Binding-site contacts:
Ligand atom C5 contacts residue ASN223 of chain 1.B at 3.6 Å.
Ligand atom N2 contacts residue ILE290 of chain 1.B at 4.3 Å.
Ligand atom C1 contacts residue ASN223 of chain 1.B at 1.5 Å.
Ligand atom C7 contacts residue ASN223 of chain 1.B at 3.0 Å.
Ligand atom N2 contacts residue ASN223 of chain 1.B at 2.4 Å (h-bond).
Ligand atom C6 contacts residue TYR288 of chain 1.B at 4.0 Å (hydrophobic).
Ligand atom C1 contacts residue TYR288 of chain 1.B at 4.0 Å (hydrophobic).
Ligand atom C2 contacts residue ASN223 of chain 1.B at 2.6 Å.
Ligand atom C5 contacts residue TYR288 of chain 1.B at 3.5 Å (hydrophobic).
Ligand atom O5 contacts residue TYR288 of chain 1.B at 4.1 Å.
Ligand atom C3 contacts residue ASN223 of chain 1.B at 3.9 Å.
Ligand atom O4 contacts residue TYR288 of chain 1.B at 4.2 Å.
Ligand atom C8 contacts residue ILE290 of chain 1.B at 3.8 Å (hydrophobic).
Ligand atom C8 contacts residue ASN223 of chain 1.B at 3.4 Å.
Ligand atom C4 contacts residue ASN223 of chain 1.B at 4.2 Å.
Ligand atom O7 contacts residue ASN223 of chain 1.B at 3.9 Å.
Ligand atom O5 contacts residue ASN223 of chain 1.B at 2.3 Å (h-bond).

This small molecule binds to this protein.
Small molecule (SMILES): CC(=O)N[C@@H]1[C@@H](O)[C@H](O)[C@@H](CO)O[C@H]1O

Sequence of chain 1.B:
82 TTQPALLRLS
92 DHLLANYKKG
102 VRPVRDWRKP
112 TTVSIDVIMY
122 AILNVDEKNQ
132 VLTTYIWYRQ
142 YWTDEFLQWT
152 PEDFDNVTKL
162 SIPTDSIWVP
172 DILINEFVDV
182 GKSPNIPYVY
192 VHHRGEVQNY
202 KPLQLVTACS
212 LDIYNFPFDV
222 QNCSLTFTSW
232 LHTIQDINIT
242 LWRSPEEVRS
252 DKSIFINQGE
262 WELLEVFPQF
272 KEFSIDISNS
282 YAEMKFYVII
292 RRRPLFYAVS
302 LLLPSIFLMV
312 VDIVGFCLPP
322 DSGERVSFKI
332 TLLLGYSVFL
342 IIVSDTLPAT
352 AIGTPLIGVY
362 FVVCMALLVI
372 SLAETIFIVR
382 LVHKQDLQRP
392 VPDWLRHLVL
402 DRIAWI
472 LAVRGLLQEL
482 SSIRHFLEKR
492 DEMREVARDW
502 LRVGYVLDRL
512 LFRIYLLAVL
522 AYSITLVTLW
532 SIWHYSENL